Sequence of chain 1.E:
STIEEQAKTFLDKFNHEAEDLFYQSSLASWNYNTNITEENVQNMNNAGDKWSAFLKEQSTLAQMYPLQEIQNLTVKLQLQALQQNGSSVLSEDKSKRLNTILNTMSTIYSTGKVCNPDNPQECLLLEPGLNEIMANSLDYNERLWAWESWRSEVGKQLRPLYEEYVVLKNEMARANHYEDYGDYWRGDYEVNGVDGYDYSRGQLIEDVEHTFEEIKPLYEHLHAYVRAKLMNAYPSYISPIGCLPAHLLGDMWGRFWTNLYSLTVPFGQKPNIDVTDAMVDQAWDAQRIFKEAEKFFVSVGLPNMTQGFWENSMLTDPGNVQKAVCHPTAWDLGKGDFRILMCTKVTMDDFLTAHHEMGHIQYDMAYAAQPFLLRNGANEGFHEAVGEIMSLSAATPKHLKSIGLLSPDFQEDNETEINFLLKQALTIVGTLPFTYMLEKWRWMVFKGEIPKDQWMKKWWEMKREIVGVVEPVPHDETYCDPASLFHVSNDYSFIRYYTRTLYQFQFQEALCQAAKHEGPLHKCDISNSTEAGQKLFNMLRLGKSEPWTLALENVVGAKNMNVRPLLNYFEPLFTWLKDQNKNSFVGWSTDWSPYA

The protein below binds the small molecule below.
Small molecule (SMILES): CC(=O)N[C@@H]1[C@@H](O)[C@H](O)[C@@H](CO)O[C@H]1O

Binding-site contacts:
Ligand atom O6 contacts residue ASN35 of chain 1.E at 4.4 Å.
Ligand atom C6 contacts residue THR37 of chain 1.E at 3.7 Å.
Ligand atom C4 contacts residue ASN35 of chain 1.E at 4.2 Å.
Ligand atom N2 contacts residue ASN35 of chain 1.E at 2.9 Å (h-bond).
Ligand atom C5 contacts residue ASN35 of chain 1.E at 3.7 Å.
Ligand atom C6 contacts residue VAL321 of chain 1.E at 4.2 Å (hydrophobic).
Ligand atom C6 contacts residue ILE36 of chain 1.E at 4.5 Å (hydrophobic).
Ligand atom O6 contacts residue ILE36 of chain 1.E at 3.3 Å (h-bond).
Ligand atom O7 contacts residue ASN35 of chain 1.E at 3.1 Å.
Ligand atom C1 contacts residue GLN322 of chain 1.E at 4.4 Å.
Ligand atom C5 contacts residue THR37 of chain 1.E at 4.0 Å.
Ligand atom C1 contacts residue ASN35 of chain 1.E at 1.4 Å.
Ligand atom C3 contacts residue ASN35 of chain 1.E at 3.8 Å.
Ligand atom O6 contacts residue THR37 of chain 1.E at 3.5 Å.
Ligand atom C7 contacts residue ASN35 of chain 1.E at 3.2 Å.
Ligand atom O5 contacts residue THR37 of chain 1.E at 3.6 Å.
Ligand atom O6 contacts residue VAL321 of chain 1.E at 4.1 Å.
Ligand atom C8 contacts residue ASN35 of chain 1.E at 4.4 Å.
Ligand atom C2 contacts residue ASN35 of chain 1.E at 2.5 Å.
Ligand atom C4 contacts residue THR37 of chain 1.E at 4.2 Å.
Ligand atom O5 contacts residue ASN35 of chain 1.E at 2.4 Å (h-bond).
Ligand atom C5 contacts residue VAL321 of chain 1.E at 4.3 Å (hydrophobic).